The small molecule below binds the protein below.
Small molecule (SMILES): CC(=O)N[C@@H]1[C@@H](O)[C@H](O)[C@@H](CO)O[C@H]1O

Binding-site contacts:
Ligand atom C4 contacts residue GLU22 of chain 1.B at 4.4 Å.
Ligand atom O7 contacts residue ASN19 of chain 1.B at 4.1 Å.
Ligand atom C7 contacts residue ASN19 of chain 1.B at 3.5 Å.
Ligand atom C5 contacts residue ASN19 of chain 1.B at 3.6 Å.
Ligand atom O6 contacts residue GLU22 of chain 1.B at 3.0 Å (salt-bridge).
Ligand atom C3 contacts residue ASN19 of chain 1.B at 3.6 Å.
Ligand atom O5 contacts residue GLU22 of chain 1.B at 3.4 Å (salt-bridge).
Ligand atom C6 contacts residue GLU22 of chain 1.B at 3.3 Å.
Ligand atom C5 contacts residue GLU22 of chain 1.B at 3.8 Å.
Ligand atom C1 contacts residue ASN19 of chain 1.B at 1.4 Å.
Ligand atom N2 contacts residue ASN19 of chain 1.B at 2.7 Å (h-bond).
Ligand atom C4 contacts residue ASN19 of chain 1.B at 4.1 Å.
Ligand atom O5 contacts residue ASN19 of chain 1.B at 2.4 Å (h-bond).
Ligand atom C8 contacts residue ASN19 of chain 1.B at 4.4 Å.
Ligand atom C2 contacts residue ASN19 of chain 1.B at 2.2 Å.

Sequence of chain 1.B:
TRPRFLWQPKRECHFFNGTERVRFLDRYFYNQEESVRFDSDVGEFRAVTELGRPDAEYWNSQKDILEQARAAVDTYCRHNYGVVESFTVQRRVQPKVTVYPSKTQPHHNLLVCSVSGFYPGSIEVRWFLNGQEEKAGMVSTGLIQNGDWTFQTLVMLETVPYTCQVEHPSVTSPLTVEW